Binding-site contacts:
Ligand atom C09 contacts residue SER214 of chain 2.C at 3.0 Å.
Ligand atom O10 contacts residue SER214 of chain 2.C at 2.6 Å (h-bond).
Ligand atom N05 contacts residue ASN211 of chain 2.C at 3.5 Å (h-bond).
Ligand atom C08 contacts residue ASP213 of chain 2.C at 3.9 Å.
Ligand atom C08 contacts residue ASN211 of chain 2.C at 4.2 Å.
Ligand atom C06 contacts residue ASN211 of chain 2.C at 3.3 Å.
Ligand atom N05 contacts residue ASP245 of chain 1.C at 4.4 Å.
Ligand atom C07 contacts residue ASN211 of chain 2.C at 3.8 Å.
Ligand atom C09 contacts residue ASP245 of chain 1.C at 3.8 Å.
Ligand atom C09 contacts residue ASN211 of chain 2.C at 4.0 Å.
Ligand atom C04 contacts residue LEU212 of chain 2.C at 3.9 Å (hydrophobic).
Ligand atom O10 contacts residue ASP213 of chain 2.C at 3.2 Å.
Ligand atom C04 contacts residue ASN211 of chain 2.C at 3.9 Å.
Ligand atom O03 contacts residue ASN249 of chain 1.C at 4.2 Å.
Ligand atom C07 contacts residue SER214 of chain 2.C at 4.1 Å.
Ligand atom O10 contacts residue ASP245 of chain 1.C at 2.9 Å (salt-bridge).
Ligand atom N01 contacts residue ASP245 of chain 1.C at 4.4 Å.
Ligand atom N01 contacts residue ASN249 of chain 1.C at 4.0 Å.
Ligand atom C09 contacts residue ASP213 of chain 2.C at 3.9 Å.
Ligand atom C04 contacts residue ASP245 of chain 1.C at 3.9 Å.
Ligand atom N05 contacts residue SER214 of chain 2.C at 4.5 Å.
Ligand atom C02 contacts residue ASP245 of chain 1.C at 4.4 Å.
Ligand atom C08 contacts residue SER214 of chain 2.C at 2.8 Å.

Sequence of chain 2.C:
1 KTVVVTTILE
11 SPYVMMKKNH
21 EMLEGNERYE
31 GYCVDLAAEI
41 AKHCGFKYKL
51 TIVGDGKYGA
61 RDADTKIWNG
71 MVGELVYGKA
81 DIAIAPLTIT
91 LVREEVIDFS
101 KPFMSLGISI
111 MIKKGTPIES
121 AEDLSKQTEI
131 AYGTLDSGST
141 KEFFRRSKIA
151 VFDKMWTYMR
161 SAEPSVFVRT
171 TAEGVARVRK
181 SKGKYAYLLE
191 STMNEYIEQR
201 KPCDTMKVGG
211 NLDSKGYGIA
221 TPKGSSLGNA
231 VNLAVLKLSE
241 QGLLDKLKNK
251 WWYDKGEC

A protein and the small-molecule ligand that binds it are described below.
Small molecule (SMILES): NC(=O)CN1CCCC1=O

Sequence of chain 1.C:
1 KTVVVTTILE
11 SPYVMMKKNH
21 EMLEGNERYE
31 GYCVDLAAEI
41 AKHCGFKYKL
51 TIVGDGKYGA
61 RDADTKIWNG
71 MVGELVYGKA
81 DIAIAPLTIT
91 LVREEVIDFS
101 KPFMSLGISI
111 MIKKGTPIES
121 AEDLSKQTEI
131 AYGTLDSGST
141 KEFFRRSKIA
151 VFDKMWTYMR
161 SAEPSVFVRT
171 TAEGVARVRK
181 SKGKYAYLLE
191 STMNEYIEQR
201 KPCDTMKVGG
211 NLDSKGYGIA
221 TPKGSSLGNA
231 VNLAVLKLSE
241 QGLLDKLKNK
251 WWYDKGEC